Sequence of chain 2.A:
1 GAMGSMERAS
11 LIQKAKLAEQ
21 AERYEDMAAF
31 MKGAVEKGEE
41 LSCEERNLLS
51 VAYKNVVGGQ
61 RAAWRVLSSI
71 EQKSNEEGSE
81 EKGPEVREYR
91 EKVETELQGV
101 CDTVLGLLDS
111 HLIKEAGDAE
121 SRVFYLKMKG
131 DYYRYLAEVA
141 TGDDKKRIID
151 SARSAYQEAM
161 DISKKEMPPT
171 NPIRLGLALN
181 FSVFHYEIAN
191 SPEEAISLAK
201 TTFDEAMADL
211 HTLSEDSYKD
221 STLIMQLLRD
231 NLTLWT

The small molecule below binds the protein below.
Small molecule (SMILES): CC(C)[C@H](NC(=O)[C@@H](NC(=O)[C@H](C)NC(=O)[C@H](CCCN=C(N)N)NC(=O)[C@H](CCCN=C(N)N)NC(=O)CN)[C@@H](C)OP(=O)(O)O)C(=O)N1CCC[C@H]1C(=O)N[C@@H](CC1=c2ccccc2=NC1)C(=O)N[C@@H](CO)C(=O)N[C@H](C=O)CC1=NC=NC1

Binding-site contacts:
Ligand atom O3P contacts residue TYR135 of chain 2.A at 2.5 Å (h-bond).
Ligand atom O3P contacts residue ARG134 of chain 2.A at 2.9 Å (salt-bridge).
Ligand atom O contacts residue LYS127 of chain 2.A at 2.9 Å (salt-bridge).
Ligand atom CD contacts residue GLU187 of chain 2.A at 3.6 Å.
Ligand atom CG2 contacts residue ASN180 of chain 2.A at 3.6 Å.
Ligand atom CB contacts residue ILE173 of chain 2.A at 3.4 Å (hydrophobic).
Ligand atom N contacts residue ASN180 of chain 2.A at 3.0 Å (h-bond).
Ligand atom OG contacts residue ASN47 of chain 2.A at 2.9 Å (h-bond).
Ligand atom O contacts residue LEU179 of chain 2.A at 3.5 Å.
Ligand atom CB contacts residue LYS54 of chain 2.A at 3.4 Å.
Ligand atom CB contacts residue ASN180 of chain 2.A at 3.3 Å.
Ligand atom NH2 contacts residue ARG65 of chain 2.A at 3.5 Å (salt-bridge).
Ligand atom CG1 contacts residue LEU227 of chain 2.A at 3.5 Å (hydrophobic).
Ligand atom O1P contacts residue ARG61 of chain 2.A at 2.9 Å (salt-bridge).
Ligand atom O contacts residue ASN231 of chain 2.A at 3.0 Å (h-bond).
Ligand atom CG2 contacts residue GLY176 of chain 2.A at 3.6 Å.
Ligand atom O contacts residue VAL183 of chain 2.A at 3.5 Å.
Ligand atom O2P contacts residue ARG61 of chain 2.A at 2.9 Å (salt-bridge).
Ligand atom N contacts residue ASN47 of chain 2.A at 2.8 Å (h-bond).
Ligand atom CA contacts residue ASN180 of chain 2.A at 3.2 Å.
Ligand atom CZ contacts residue GLU187 of chain 2.A at 3.5 Å.
Ligand atom O1P contacts residue LYS54 of chain 2.A at 3.3 Å.
Ligand atom NH2 contacts residue GLU187 of chain 2.A at 2.9 Å (salt-bridge).
Ligand atom C contacts residue ASN231 of chain 2.A at 3.6 Å.
Ligand atom O contacts residue PRO172 of chain 2.A at 3.0 Å.
Ligand atom O2P contacts residue ARG134 of chain 2.A at 2.8 Å (salt-bridge).
Ligand atom CB contacts residue ASN47 of chain 2.A at 3.5 Å.
Ligand atom O contacts residue ASN180 of chain 2.A at 2.9 Å (h-bond).
Ligand atom CB contacts residue ASN47 of chain 2.A at 3.7 Å.
Ligand atom CB contacts residue ASN231 of chain 2.A at 3.6 Å.
Ligand atom CA contacts residue ASN47 of chain 2.A at 3.5 Å.
Ligand atom NE contacts residue GLU187 of chain 2.A at 2.9 Å (salt-bridge).
Ligand atom CH2 contacts residue LEU223 of chain 2.A at 3.6 Å (hydrophobic).
Ligand atom O contacts residue SER50 of chain 2.A at 3.0 Å (h-bond).
Ligand atom C contacts residue ASN180 of chain 2.A at 3.6 Å.
Ligand atom O contacts residue LEU234 of chain 2.A at 3.5 Å.
Ligand atom NH2 contacts residue ARG61 of chain 2.A at 3.6 Å (salt-bridge).
Ligand atom N contacts residue ASN231 of chain 2.A at 2.8 Å (h-bond).
Ligand atom C contacts residue ASN47 of chain 2.A at 3.6 Å.
Ligand atom CA contacts residue ASN231 of chain 2.A at 3.4 Å.